Binding-site contacts:
Ligand atom C07 contacts residue SER12 of chain 1.A at 4.0 Å.
Ligand atom N04 contacts residue VAL35 of chain 1.A at 3.9 Å.
Ligand atom C09 contacts residue SER12 of chain 1.A at 3.7 Å.
Ligand atom O02 contacts residue SER201 of chain 1.A at 4.4 Å.
Ligand atom N04 contacts residue SER12 of chain 1.A at 4.3 Å.
Ligand atom O02 contacts residue SER12 of chain 1.A at 3.8 Å.
Ligand atom C08 contacts residue VAL35 of chain 1.A at 4.5 Å (hydrophobic).
Ligand atom N04 contacts residue PHE36 of chain 1.A at 3.7 Å.
Ligand atom N04 contacts residue ASP37 of chain 1.A at 3.7 Å.
Ligand atom C09 contacts residue SER201 of chain 1.A at 3.5 Å.
Ligand atom C07 contacts residue SER201 of chain 1.A at 4.2 Å.

This small molecule binds to this protein.
Small molecule (SMILES): COC[C@@H](C)N

Sequence of chain 1.A:
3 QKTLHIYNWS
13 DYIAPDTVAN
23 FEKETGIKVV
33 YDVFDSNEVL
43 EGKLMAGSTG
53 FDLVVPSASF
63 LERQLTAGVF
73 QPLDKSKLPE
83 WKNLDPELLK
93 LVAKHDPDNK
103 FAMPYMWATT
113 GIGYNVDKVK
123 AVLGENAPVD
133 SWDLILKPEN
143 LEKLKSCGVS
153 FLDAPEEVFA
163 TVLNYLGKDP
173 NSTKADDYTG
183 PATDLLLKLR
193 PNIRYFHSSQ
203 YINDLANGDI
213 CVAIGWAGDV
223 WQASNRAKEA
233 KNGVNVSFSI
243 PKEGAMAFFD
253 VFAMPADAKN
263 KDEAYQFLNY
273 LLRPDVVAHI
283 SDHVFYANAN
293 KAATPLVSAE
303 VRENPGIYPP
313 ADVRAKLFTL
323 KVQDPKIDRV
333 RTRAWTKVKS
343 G